A small-molecule ligand and the protein it binds are described below.
Small molecule (SMILES): CC(=O)N[C@@H]1[C@@H](O)[C@H](O)[C@@H](CO)O[C@H]1O

Sequence of chain 1.A:
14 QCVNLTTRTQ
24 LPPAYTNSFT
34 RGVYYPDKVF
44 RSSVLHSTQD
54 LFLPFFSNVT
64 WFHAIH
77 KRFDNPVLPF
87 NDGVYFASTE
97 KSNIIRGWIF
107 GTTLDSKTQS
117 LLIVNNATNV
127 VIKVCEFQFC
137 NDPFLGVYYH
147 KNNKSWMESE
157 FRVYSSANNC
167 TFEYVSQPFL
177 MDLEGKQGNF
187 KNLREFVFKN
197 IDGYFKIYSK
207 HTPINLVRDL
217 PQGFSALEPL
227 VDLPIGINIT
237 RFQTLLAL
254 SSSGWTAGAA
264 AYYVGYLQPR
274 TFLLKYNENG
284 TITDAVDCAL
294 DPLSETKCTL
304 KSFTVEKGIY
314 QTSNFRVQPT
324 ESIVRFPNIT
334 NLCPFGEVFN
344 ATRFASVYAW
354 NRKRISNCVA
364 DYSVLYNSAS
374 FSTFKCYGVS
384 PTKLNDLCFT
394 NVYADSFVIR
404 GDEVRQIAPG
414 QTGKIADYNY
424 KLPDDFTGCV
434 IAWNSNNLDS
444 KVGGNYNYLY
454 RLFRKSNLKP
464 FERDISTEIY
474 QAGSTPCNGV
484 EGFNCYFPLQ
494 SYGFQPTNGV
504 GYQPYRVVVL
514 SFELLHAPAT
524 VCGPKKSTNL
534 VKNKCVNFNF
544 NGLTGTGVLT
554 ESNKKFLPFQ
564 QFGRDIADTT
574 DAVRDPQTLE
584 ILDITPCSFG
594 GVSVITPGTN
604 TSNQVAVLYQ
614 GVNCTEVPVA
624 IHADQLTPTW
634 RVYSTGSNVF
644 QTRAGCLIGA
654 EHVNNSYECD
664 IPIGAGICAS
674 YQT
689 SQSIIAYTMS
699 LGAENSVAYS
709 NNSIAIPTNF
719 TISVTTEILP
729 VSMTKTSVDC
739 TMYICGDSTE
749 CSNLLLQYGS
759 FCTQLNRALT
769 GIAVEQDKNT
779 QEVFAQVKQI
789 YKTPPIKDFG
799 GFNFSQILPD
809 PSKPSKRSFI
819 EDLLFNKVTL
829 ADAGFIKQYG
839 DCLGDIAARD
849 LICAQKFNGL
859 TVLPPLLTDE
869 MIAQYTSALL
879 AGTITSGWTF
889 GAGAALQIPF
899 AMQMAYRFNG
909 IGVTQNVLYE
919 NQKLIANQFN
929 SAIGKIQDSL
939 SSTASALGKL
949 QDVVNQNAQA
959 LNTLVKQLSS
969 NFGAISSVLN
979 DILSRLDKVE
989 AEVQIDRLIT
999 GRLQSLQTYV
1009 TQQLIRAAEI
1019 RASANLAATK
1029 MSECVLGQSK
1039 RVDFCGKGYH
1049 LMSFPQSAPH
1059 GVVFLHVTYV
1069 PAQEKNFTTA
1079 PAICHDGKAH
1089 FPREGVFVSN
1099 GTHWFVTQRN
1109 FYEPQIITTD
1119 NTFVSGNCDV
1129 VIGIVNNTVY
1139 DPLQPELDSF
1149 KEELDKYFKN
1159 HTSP

Binding-site contacts:
Ligand atom O5 contacts residue ASN709 of chain 1.C at 2.4 Å (h-bond).
Ligand atom C8 contacts residue ASN709 of chain 1.C at 4.3 Å.
Ligand atom C5 contacts residue ASN709 of chain 1.C at 3.6 Å.
Ligand atom C4 contacts residue ASN709 of chain 1.C at 4.2 Å.
Ligand atom O7 contacts residue ASN709 of chain 1.C at 3.0 Å (h-bond).
Ligand atom C3 contacts residue ASN709 of chain 1.C at 3.7 Å.
Ligand atom C8 contacts residue GLY1131 of chain 1.C at 3.5 Å.
Ligand atom C8 contacts residue ILE1130 of chain 1.C at 4.2 Å (hydrophobic).
Ligand atom N2 contacts residue ASP796 of chain 1.A at 4.4 Å.
Ligand atom C2 contacts residue ASP796 of chain 1.A at 3.8 Å.
Ligand atom C1 contacts residue ASP796 of chain 1.A at 3.5 Å.
Ligand atom C2 contacts residue ASN709 of chain 1.C at 2.4 Å.
Ligand atom C7 contacts residue ASN709 of chain 1.C at 3.1 Å.
Ligand atom C1 contacts residue ASN709 of chain 1.C at 1.4 Å.
Ligand atom O7 contacts residue ASP796 of chain 1.A at 3.2 Å (salt-bridge).
Ligand atom O5 contacts residue ASP796 of chain 1.A at 3.7 Å.
Ligand atom N2 contacts residue ASN709 of chain 1.C at 2.8 Å (h-bond).
Ligand atom C7 contacts residue ASP796 of chain 1.A at 4.2 Å.

Sequence of chain 1.C:
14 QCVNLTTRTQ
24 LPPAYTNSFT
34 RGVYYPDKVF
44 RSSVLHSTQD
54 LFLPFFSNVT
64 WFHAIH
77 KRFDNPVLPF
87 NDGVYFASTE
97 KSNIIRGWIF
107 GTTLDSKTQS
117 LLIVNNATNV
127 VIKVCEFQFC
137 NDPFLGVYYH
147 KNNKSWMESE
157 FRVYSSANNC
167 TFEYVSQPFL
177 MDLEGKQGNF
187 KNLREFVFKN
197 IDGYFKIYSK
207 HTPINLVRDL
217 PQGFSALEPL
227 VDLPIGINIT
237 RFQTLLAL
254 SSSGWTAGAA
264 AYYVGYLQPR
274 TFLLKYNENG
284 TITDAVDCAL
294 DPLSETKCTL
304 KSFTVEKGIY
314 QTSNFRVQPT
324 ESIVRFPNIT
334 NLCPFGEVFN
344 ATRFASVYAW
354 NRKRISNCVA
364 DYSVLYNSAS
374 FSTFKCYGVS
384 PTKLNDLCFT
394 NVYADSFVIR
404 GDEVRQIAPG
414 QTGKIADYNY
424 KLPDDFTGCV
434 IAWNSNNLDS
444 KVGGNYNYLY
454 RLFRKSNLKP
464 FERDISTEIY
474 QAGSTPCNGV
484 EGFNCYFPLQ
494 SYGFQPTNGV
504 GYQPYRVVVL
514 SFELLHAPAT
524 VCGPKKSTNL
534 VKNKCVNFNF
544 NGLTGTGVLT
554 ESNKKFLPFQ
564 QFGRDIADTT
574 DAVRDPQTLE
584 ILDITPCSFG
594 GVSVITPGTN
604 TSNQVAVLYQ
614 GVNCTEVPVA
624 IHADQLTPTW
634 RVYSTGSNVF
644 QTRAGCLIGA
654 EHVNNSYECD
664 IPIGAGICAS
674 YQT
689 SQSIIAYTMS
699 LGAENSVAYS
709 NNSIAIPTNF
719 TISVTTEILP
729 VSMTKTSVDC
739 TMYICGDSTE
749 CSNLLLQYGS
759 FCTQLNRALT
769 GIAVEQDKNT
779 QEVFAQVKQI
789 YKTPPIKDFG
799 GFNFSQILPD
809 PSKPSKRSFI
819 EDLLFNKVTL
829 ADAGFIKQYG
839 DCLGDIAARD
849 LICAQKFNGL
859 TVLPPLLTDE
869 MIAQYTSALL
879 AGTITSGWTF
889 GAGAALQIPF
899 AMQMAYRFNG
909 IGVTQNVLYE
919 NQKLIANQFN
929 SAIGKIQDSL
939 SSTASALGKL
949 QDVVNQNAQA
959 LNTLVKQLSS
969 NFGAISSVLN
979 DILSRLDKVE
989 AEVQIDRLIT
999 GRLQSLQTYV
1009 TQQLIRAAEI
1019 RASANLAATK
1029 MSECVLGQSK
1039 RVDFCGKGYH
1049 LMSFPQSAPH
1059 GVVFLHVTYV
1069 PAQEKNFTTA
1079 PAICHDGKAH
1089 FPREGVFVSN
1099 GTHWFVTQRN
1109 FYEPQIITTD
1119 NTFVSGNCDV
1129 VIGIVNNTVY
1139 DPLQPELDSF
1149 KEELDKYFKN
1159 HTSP